Sequence of chain 1.B:
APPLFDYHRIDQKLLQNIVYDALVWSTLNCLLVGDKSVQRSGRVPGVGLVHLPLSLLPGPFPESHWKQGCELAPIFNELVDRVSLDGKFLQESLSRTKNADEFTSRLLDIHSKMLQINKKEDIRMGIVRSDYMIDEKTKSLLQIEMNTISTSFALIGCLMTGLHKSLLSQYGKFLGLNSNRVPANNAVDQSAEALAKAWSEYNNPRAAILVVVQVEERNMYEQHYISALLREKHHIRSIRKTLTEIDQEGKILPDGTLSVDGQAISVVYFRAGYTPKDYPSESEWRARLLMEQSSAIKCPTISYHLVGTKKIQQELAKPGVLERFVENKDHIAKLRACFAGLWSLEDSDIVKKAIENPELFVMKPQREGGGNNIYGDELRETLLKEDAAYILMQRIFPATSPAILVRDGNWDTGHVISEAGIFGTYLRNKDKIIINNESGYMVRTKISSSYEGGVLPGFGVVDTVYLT

Binding-site contacts:
Ligand atom CA2 contacts residue SO41 of chain 1.O at 2.3 Å.
Ligand atom CA3 contacts residue ARG475 of chain 1.B at 3.4 Å.
Ligand atom O2 contacts residue ARG153 of chain 1.B at 3.1 Å (salt-bridge).
Ligand atom CB1 contacts residue TYR298 of chain 1.B at 2.8 Å (hydrophobic).
Ligand atom O12 contacts residue ASN243 of chain 1.B at 3.5 Å (h-bond).
Ligand atom CB2 contacts residue ASN171 of chain 1.B at 3.5 Å.
Ligand atom N3 contacts residue ARG153 of chain 1.B at 3.0 Å (salt-bridge).
Ligand atom N1 contacts residue GLU241 of chain 1.B at 2.6 Å (salt-bridge).
Ligand atom CA1 contacts residue ARG295 of chain 1.B at 3.6 Å.
Ligand atom N1 contacts residue TYR298 of chain 1.B at 2.8 Å (h-bond).
Ligand atom CB2 contacts residue SO41 of chain 1.O at 3.2 Å.
Ligand atom CG1 contacts residue SER174 of chain 1.B at 3.5 Å.
Ligand atom C2 contacts residue SER176 of chain 1.B at 3.3 Å.
Ligand atom O12 contacts residue ARG295 of chain 1.B at 3.2 Å (salt-bridge).
Ligand atom CB2 contacts residue ILE173 of chain 1.B at 3.5 Å (hydrophobic).
Ligand atom N3 contacts residue SO41 of chain 1.O at 2.3 Å (h-bond).
Ligand atom O41 contacts residue ARG475 of chain 1.B at 2.0 Å (salt-bridge).
Ligand atom O12 contacts residue SER176 of chain 1.B at 3.3 Å (h-bond).
Ligand atom SG2 contacts residue ILE173 of chain 1.B at 3.5 Å (h-bond).
Ligand atom CA1 contacts residue TYR298 of chain 1.B at 3.0 Å (hydrophobic).
Ligand atom O42 contacts residue VAL486 of chain 1.B at 2.9 Å (h-bond).
Ligand atom C4 contacts residue ARG475 of chain 1.B at 2.7 Å.
Ligand atom O2 contacts residue SER176 of chain 1.B at 3.0 Å (h-bond).
Ligand atom C1 contacts residue SER176 of chain 1.B at 3.2 Å.
Ligand atom C2 contacts residue SO41 of chain 1.O at 2.1 Å.
Ligand atom O2 contacts residue THR175 of chain 1.B at 3.1 Å.
Ligand atom O2 contacts residue SO41 of chain 1.O at 3.0 Å (h-bond).
Ligand atom CA4 contacts residue SO41 of chain 1.O at 3.2 Å.
Ligand atom N2 contacts residue SO41 of chain 1.O at 3.5 Å (h-bond).
Ligand atom N1 contacts residue GLN238 of chain 1.B at 2.8 Å (h-bond).
Ligand atom CA3 contacts residue SER176 of chain 1.B at 3.4 Å.
Ligand atom CA4 contacts residue ARG475 of chain 1.B at 3.1 Å.
Ligand atom CA3 contacts residue SO41 of chain 1.O at 3.0 Å.
Ligand atom O11 contacts residue SER174 of chain 1.B at 3.2 Å (h-bond).
Ligand atom O11 contacts residue SER176 of chain 1.B at 2.6 Å (h-bond).
Ligand atom N1 contacts residue ARG295 of chain 1.B at 3.4 Å (salt-bridge).
Ligand atom N2 contacts residue SER174 of chain 1.B at 3.1 Å (h-bond).
Ligand atom N3 contacts residue SER176 of chain 1.B at 3.2 Å.
Ligand atom CG1 contacts residue TYR298 of chain 1.B at 2.9 Å (hydrophobic).
Ligand atom O11 contacts residue ARG295 of chain 1.B at 3.3 Å (salt-bridge).

A small-molecule ligand and the protein it binds are described below.
Small molecule (SMILES): N[C@H](CCC(=O)N[C@@H](CS)C(=O)NCCC(=O)O)C(=O)O